The small molecule below binds the protein below.
Small molecule (SMILES): Cc1cc(CCCCCCCOc2ccc(C3=N[C@@H](C)CO3)cc2)on1

Sequence of chain 2.A:
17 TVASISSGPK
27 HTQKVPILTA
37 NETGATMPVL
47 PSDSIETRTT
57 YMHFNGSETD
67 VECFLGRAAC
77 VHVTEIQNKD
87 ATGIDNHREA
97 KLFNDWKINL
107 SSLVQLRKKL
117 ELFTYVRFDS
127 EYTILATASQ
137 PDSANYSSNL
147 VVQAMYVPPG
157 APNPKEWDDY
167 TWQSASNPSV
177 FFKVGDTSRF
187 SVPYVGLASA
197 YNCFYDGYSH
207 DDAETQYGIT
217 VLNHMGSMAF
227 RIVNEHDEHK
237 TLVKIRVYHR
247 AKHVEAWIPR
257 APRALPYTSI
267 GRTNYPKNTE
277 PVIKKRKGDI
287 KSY

Sequence of chain 2.C:
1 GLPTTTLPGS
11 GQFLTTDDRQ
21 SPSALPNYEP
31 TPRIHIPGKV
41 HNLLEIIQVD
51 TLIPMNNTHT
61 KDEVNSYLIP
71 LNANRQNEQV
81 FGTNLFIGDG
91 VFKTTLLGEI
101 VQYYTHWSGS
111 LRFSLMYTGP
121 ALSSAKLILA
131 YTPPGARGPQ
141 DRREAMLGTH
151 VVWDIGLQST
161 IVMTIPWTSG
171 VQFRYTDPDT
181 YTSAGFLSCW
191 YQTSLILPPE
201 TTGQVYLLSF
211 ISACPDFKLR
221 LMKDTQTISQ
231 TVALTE

Binding-site contacts:
Ligand atom C31 contacts residue ALA150 of chain 2.A at 3.5 Å (hydrophobic).
Ligand atom C5B contacts residue LEU106 of chain 2.A at 3.5 Å (hydrophobic).
Ligand atom C4 contacts residue MET224 of chain 2.A at 3.8 Å (hydrophobic).
Ligand atom N2 contacts residue PHE186 of chain 2.A at 3.7 Å.
Ligand atom C1B contacts residue MET221 of chain 2.A at 3.8 Å (hydrophobic).
Ligand atom C5B contacts residue TYR197 of chain 2.A at 3.7 Å (hydrophobic).
Ligand atom O1 contacts residue VAL188 of chain 2.A at 3.8 Å.
Ligand atom CM1 contacts residue SER107 of chain 2.A at 3.9 Å.
Ligand atom C4A contacts residue ASN219 of chain 2.A at 3.5 Å.
Ligand atom C7C contacts residue TYR128 of chain 2.A at 3.6 Å (hydrophobic).
Ligand atom C7C contacts residue TYR197 of chain 2.A at 3.8 Å (hydrophobic).
Ligand atom C3C contacts residue TYR128 of chain 2.A at 3.9 Å (hydrophobic).
Ligand atom C5C contacts residue ILE104 of chain 2.A at 3.8 Å (hydrophobic).
Ligand atom C4 contacts residue PHE186 of chain 2.A at 3.6 Å (hydrophobic).
Ligand atom O1 contacts residue ALA24 of chain 2.C at 3.6 Å.
Ligand atom C3 contacts residue PRO174 of chain 2.A at 3.8 Å (hydrophobic).
Ligand atom C2C contacts residue VAL188 of chain 2.A at 3.2 Å (hydrophobic).
Ligand atom O1B contacts residue TYR128 of chain 2.A at 3.9 Å.
Ligand atom O1 contacts residue PHE186 of chain 2.A at 3.5 Å.
Ligand atom N3A contacts residue ASN219 of chain 2.A at 3.0 Å (h-bond).
Ligand atom C4B contacts residue LEU106 of chain 2.A at 3.7 Å (hydrophobic).
Ligand atom C31 contacts residue PRO174 of chain 2.A at 3.4 Å (hydrophobic).
Ligand atom C6C contacts residue VAL191 of chain 2.A at 3.2 Å (hydrophobic).
Ligand atom N2 contacts residue ALA24 of chain 2.C at 3.4 Å.
Ligand atom C4C contacts residue TYR152 of chain 2.A at 3.8 Å (hydrophobic).
Ligand atom C6B contacts residue LEU106 of chain 2.A at 3.9 Å (hydrophobic).
Ligand atom C3B contacts residue MET221 of chain 2.A at 3.8 Å (hydrophobic).
Ligand atom C6C contacts residue MET221 of chain 2.A at 3.7 Å (hydrophobic).
Ligand atom C3C contacts residue VAL188 of chain 2.A at 3.3 Å (hydrophobic).
Ligand atom C4 contacts residue TYR152 of chain 2.A at 3.9 Å (hydrophobic).
Ligand atom C31 contacts residue VAL176 of chain 2.A at 3.3 Å (hydrophobic).
Ligand atom C5C contacts residue TYR128 of chain 2.A at 3.5 Å (hydrophobic).
Ligand atom O1 contacts residue TYR152 of chain 2.A at 3.9 Å.
Ligand atom C5 contacts residue PHE186 of chain 2.A at 3.5 Å (hydrophobic).
Ligand atom C2B contacts residue MET221 of chain 2.A at 3.5 Å (hydrophobic).
Ligand atom C5 contacts residue TYR152 of chain 2.A at 3.8 Å (hydrophobic).
Ligand atom O1B contacts residue MET221 of chain 2.A at 3.4 Å.
Ligand atom C6B contacts residue TYR197 of chain 2.A at 3.6 Å (hydrophobic).
Ligand atom C3 contacts residue PHE186 of chain 2.A at 3.8 Å (hydrophobic).
Ligand atom C31 contacts residue SER175 of chain 2.A at 3.6 Å.